The small molecule below binds the protein below.
Small molecule (SMILES): CC[C@H](C)[C@H](NC(=O)[C@@H](NC(=O)[C@H](CC(C)C)NC(=O)[C@@H](N)CCCCN)C(C)C)C(=O)N[C@@H](CC(N)=O)C(=O)N[C@@H](CCCCN)C(=O)N[C@@H](CC(=O)O)C(=O)N[C@@H](CCSC)C(=O)N[C@@H](CCCN=C(N)N)C(=O)N[C@H](C(=O)N[C@@H](CC(=O)O)C(=O)N[C@@H](CC(C)C)C(=O)N[C@@H](Cc1ccccc1)C(=O)N[C@@H](CO)C(=O)N1CCC[C@H]1C(=O)N1CCC[C@H]1C(=O)N[C@H](C=O)CC(N)=O)[C@@H](C)O

Sequence of chain 8.F:
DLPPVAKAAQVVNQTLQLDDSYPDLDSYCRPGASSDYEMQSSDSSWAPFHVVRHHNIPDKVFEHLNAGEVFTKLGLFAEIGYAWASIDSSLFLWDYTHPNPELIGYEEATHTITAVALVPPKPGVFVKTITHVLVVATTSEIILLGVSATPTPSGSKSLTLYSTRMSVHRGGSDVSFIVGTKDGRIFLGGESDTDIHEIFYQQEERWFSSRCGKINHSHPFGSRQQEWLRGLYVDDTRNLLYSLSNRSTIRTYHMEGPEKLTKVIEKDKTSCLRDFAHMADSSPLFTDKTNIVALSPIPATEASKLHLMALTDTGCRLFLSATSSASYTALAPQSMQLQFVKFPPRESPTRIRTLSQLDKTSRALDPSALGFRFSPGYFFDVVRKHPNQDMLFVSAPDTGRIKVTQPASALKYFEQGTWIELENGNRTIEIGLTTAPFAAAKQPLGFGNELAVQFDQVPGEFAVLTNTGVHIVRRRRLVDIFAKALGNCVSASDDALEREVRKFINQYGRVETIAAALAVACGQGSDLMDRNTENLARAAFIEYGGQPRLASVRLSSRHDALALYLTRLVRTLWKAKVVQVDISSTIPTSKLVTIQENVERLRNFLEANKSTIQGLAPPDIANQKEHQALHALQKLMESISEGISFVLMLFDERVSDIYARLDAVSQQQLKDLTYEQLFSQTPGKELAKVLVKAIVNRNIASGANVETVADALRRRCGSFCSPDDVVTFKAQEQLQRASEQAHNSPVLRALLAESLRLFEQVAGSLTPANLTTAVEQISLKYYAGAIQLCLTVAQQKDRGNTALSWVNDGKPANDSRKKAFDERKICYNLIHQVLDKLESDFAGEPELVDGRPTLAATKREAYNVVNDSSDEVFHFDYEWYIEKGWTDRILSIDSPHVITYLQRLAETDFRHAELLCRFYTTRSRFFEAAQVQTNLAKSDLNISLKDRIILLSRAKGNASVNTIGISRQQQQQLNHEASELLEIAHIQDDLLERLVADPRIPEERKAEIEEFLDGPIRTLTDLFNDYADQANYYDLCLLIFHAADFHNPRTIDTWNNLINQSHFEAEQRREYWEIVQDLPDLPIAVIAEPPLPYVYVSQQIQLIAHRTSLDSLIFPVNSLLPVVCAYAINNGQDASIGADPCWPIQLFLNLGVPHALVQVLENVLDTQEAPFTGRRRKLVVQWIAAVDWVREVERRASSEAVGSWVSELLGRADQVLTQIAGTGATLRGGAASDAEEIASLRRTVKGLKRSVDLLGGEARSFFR

Binding-site contacts:
Ligand atom CG contacts residue THR1065 of chain 8.F at 3.6 Å.
Ligand atom NH1 contacts residue GLN1074 of chain 8.F at 3.8 Å.
Ligand atom CA contacts residue ASN1069 of chain 8.F at 3.4 Å.
Ligand atom NE contacts residue GLN1074 of chain 8.F at 3.6 Å (h-bond).
Ligand atom CD1 contacts residue PHE1068 of chain 8.F at 3.5 Å (hydrophobic).
Ligand atom NH1 contacts residue ASP1073 of chain 8.F at 3.4 Å (salt-bridge).
Ligand atom N contacts residue THR1065 of chain 8.F at 3.8 Å.
Ligand atom CG1 contacts residue PHE1068 of chain 8.F at 3.6 Å (hydrophobic).
Ligand atom CG2 contacts residue PHE1068 of chain 8.F at 3.6 Å (hydrophobic).
Ligand atom NZ contacts residue ASP1073 of chain 8.F at 3.3 Å (salt-bridge).
Ligand atom CD2 contacts residue GLN1074 of chain 8.F at 3.2 Å.
Ligand atom CD1 contacts residue ARG1049 of chain 8.F at 3.0 Å.
Ligand atom CE2 contacts residue GLN1074 of chain 8.F at 3.3 Å.
Ligand atom CD contacts residue ASN1069 of chain 8.F at 3.7 Å.
Ligand atom CG contacts residue GLN1074 of chain 8.F at 3.5 Å.
Ligand atom CD1 contacts residue THR1065 of chain 8.F at 2.6 Å.
Ligand atom CG2 contacts residue ASN1069 of chain 8.F at 3.3 Å.
Ligand atom CA contacts residue THR1065 of chain 8.F at 2.7 Å.
Ligand atom NH2 contacts residue ASP1073 of chain 8.F at 3.0 Å (salt-bridge).
Ligand atom CZ contacts residue ASP1073 of chain 8.F at 3.6 Å.
Ligand atom O contacts residue THR1065 of chain 8.F at 2.7 Å.
Ligand atom C contacts residue THR1065 of chain 8.F at 2.9 Å.
Ligand atom CD1 contacts residue ILE1053 of chain 8.F at 3.6 Å (hydrophobic).
Ligand atom O contacts residue ARG1049 of chain 8.F at 3.0 Å.
Ligand atom N contacts residue ASN1069 of chain 8.F at 3.0 Å (h-bond).
Ligand atom N contacts residue THR1065 of chain 8.F at 2.3 Å (h-bond).
Ligand atom O contacts residue ASN1069 of chain 8.F at 3.0 Å (h-bond).
Ligand atom CB contacts residue GLN1074 of chain 8.F at 3.3 Å.
Ligand atom C contacts residue THR1065 of chain 8.F at 3.7 Å.
Ligand atom CB contacts residue GLN1074 of chain 8.F at 3.7 Å.
Ligand atom O contacts residue THR1065 of chain 8.F at 3.5 Å (h-bond).
Ligand atom CA contacts residue THR1065 of chain 8.F at 3.4 Å.
Ligand atom CD2 contacts residue ALA1075 of chain 8.F at 3.6 Å (hydrophobic).
Ligand atom CD contacts residue GLN1074 of chain 8.F at 2.8 Å.
Ligand atom C contacts residue ASN1069 of chain 8.F at 3.8 Å.
Ligand atom CB contacts residue THR1065 of chain 8.F at 3.6 Å.
Ligand atom NH1 contacts residue ASN1069 of chain 8.F at 2.6 Å (h-bond).
Ligand atom C contacts residue ASN1069 of chain 8.F at 3.7 Å.
Ligand atom CZ contacts residue GLN1074 of chain 8.F at 3.4 Å.
Ligand atom CD1 contacts residue LEU1064 of chain 8.F at 3.4 Å (hydrophobic).